Binding-site contacts:
Ligand atom C5 contacts residue OXY1 of chain 2.D at 3.1 Å.
Ligand atom C contacts residue ARG176 of chain 2.A at 3.3 Å.
Ligand atom N3 contacts residue MUA1 of chain 2.E at 0.1 Å (h-bond).
Ligand atom O1 contacts residue OXY1 of chain 2.D at 1.2 Å (h-bond).
Ligand atom C contacts residue MUA1 of chain 2.E at 0.1 Å.
Ligand atom N2 contacts residue PHE159 of chain 2.A at 3.4 Å.
Ligand atom N2 contacts residue GLN228 of chain 2.A at 3.0 Å (h-bond).
Ligand atom O3 contacts residue ILE54 of chain 4.A at 3.4 Å.
Ligand atom C3 contacts residue MUA1 of chain 2.E at 0.1 Å.
Ligand atom O2 contacts residue ASN254 of chain 2.A at 3.1 Å (h-bond).
Ligand atom N1 contacts residue THR57 of chain 4.A at 2.8 Å (h-bond).
Ligand atom C3 contacts residue OXY1 of chain 2.D at 3.4 Å.
Ligand atom N3 contacts residue ARG176 of chain 2.A at 3.0 Å (salt-bridge).
Ligand atom C2 contacts residue OXY1 of chain 2.D at 2.6 Å.
Ligand atom C1 contacts residue THR57 of chain 4.A at 3.2 Å.
Ligand atom N1 contacts residue MUA1 of chain 2.E at 0.4 Å (h-bond).
Ligand atom N contacts residue OXY1 of chain 2.D at 3.2 Å (h-bond).
Ligand atom C4 contacts residue MUA1 of chain 2.E at 0.1 Å.
Ligand atom N3 contacts residue ASN254 of chain 2.A at 3.2 Å (h-bond).
Ligand atom C1 contacts residue MUA1 of chain 2.E at 0.2 Å.
Ligand atom O2 contacts residue MUA1 of chain 2.E at 3.0 Å.
Ligand atom C5 contacts residue MUA1 of chain 2.E at 0.3 Å.
Ligand atom O3 contacts residue MUA1 of chain 2.E at 0.3 Å (h-bond).
Ligand atom C1 contacts residue OXY1 of chain 2.D at 3.4 Å.
Ligand atom O contacts residue THR57 of chain 4.A at 3.4 Å (h-bond).
Ligand atom O1 contacts residue MUA1 of chain 2.E at 2.1 Å.
Ligand atom O4 contacts residue VAL227 of chain 2.A at 2.8 Å (h-bond).
Ligand atom O contacts residue LEU170 of chain 2.A at 3.4 Å.
Ligand atom C2 contacts residue MUA1 of chain 2.E at 0.6 Å.
Ligand atom O4 contacts residue MUA1 of chain 2.E at 0.1 Å (h-bond).
Ligand atom O1 contacts residue THR57 of chain 4.A at 3.2 Å.
Ligand atom N contacts residue MUA1 of chain 2.E at 0.1 Å (h-bond).
Ligand atom O2 contacts residue THR57 of chain 4.A at 2.6 Å (h-bond).
Ligand atom O4 contacts residue ARG176 of chain 2.A at 2.8 Å (salt-bridge).
Ligand atom N2 contacts residue MUA1 of chain 2.E at 0.2 Å (h-bond).
Ligand atom O contacts residue ASP58 of chain 4.A at 3.0 Å (salt-bridge).
Ligand atom O contacts residue MUA1 of chain 2.E at 0.2 Å (h-bond).
Ligand atom N1 contacts residue OXY1 of chain 2.D at 3.3 Å (h-bond).
Ligand atom O2 contacts residue OXY1 of chain 2.D at 0.4 Å (h-bond).
Ligand atom O3 contacts residue GLN228 of chain 2.A at 2.9 Å (h-bond).

Sequence of chain 4.A:
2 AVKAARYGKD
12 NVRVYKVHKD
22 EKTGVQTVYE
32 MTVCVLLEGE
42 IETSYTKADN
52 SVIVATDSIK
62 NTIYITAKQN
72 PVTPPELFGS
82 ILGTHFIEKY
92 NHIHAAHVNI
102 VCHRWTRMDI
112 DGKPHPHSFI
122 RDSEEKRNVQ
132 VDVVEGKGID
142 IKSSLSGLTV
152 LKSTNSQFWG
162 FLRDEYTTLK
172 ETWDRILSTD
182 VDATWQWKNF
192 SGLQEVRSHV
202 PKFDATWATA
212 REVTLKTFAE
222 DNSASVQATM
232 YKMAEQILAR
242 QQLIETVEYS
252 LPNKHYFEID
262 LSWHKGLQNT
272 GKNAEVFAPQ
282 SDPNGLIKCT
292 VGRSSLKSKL

Sequence of chain 2.A:
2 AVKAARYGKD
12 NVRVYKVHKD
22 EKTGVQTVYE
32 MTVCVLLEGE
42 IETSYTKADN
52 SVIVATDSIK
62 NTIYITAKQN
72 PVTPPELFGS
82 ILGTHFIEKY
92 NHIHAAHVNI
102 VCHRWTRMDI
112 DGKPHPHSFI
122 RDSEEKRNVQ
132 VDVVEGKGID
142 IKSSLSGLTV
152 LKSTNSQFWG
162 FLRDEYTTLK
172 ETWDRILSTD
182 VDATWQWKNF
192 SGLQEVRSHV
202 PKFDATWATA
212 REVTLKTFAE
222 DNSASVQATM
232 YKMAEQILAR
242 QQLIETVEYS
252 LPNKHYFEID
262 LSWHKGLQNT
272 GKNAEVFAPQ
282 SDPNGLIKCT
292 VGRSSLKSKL

The small molecule below binds the protein below.
Small molecule (SMILES): CN1C(=O)N[C@@]2(OO)C(=O)NC(=O)N=C12